Sequence of chain 1.T:
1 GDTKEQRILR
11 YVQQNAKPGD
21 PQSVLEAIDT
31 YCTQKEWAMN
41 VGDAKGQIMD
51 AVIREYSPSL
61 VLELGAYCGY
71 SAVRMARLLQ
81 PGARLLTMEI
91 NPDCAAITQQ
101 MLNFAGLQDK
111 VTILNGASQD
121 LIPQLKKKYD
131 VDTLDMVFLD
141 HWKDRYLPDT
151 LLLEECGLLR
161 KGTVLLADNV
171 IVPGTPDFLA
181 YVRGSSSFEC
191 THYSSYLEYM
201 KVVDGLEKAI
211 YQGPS

This protein binds this small molecule.
Small molecule (SMILES): COc1ccc(Cc2cc(-c3sc(C)nc3C)[nH]n2)cc1

Binding-site contacts:
Ligand atom C19 contacts residue TRP142 of chain 1.T at 3.8 Å (hydrophobic).
Ligand atom C14 contacts residue GLY116 of chain 1.T at 3.8 Å.
Ligand atom C04 contacts residue SER118 of chain 1.T at 4.0 Å.
Ligand atom C02 contacts residue HIS141 of chain 1.T at 3.8 Å.
Ligand atom N08 contacts residue ILE90 of chain 1.T at 3.8 Å.
Ligand atom C07 contacts residue HIS141 of chain 1.T at 3.8 Å.
Ligand atom C19 contacts residue ARG145 of chain 1.T at 3.8 Å.
Ligand atom C18 contacts residue HIS141 of chain 1.T at 3.8 Å.
Ligand atom C01 contacts residue HIS141 of chain 1.T at 3.7 Å.
Ligand atom N03 contacts residue ALA117 of chain 1.T at 3.7 Å.
Ligand atom C14 contacts residue SER118 of chain 1.T at 4.0 Å.
Ligand atom C01 contacts residue ILE90 of chain 1.T at 3.6 Å (hydrophobic).
Ligand atom C14 contacts residue MET88 of chain 1.T at 3.5 Å (hydrophobic).
Ligand atom C07 contacts residue TRP142 of chain 1.T at 3.8 Å (hydrophobic).
Ligand atom C15 contacts residue ASP140 of chain 1.T at 3.9 Å.
Ligand atom N03 contacts residue HIS141 of chain 1.T at 4.1 Å.
Ligand atom C19 contacts residue GLN119 of chain 1.T at 3.3 Å.
Ligand atom C09 contacts residue SER118 of chain 1.T at 3.6 Å.
Ligand atom N06 contacts residue GLU89 of chain 1.T at 3.6 Å.
Ligand atom S05 contacts residue TRP142 of chain 1.T at 3.4 Å.
Ligand atom C15 contacts residue HIS141 of chain 1.T at 4.0 Å.
Ligand atom C09 contacts residue ILE90 of chain 1.T at 4.0 Å (hydrophobic).
Ligand atom C16 contacts residue TRP142 of chain 1.T at 3.9 Å (hydrophobic).
Ligand atom C07 contacts residue ILE90 of chain 1.T at 3.9 Å (hydrophobic).
Ligand atom O20 contacts residue TRP142 of chain 1.T at 4.0 Å.
Ligand atom C18 contacts residue TRP142 of chain 1.T at 3.7 Å (hydrophobic).
Ligand atom C13 contacts residue TRP142 of chain 1.T at 3.6 Å (hydrophobic).
Ligand atom C19 contacts residue SER118 of chain 1.T at 3.4 Å.
Ligand atom C04 contacts residue ILE90 of chain 1.T at 3.9 Å (hydrophobic).
Ligand atom N08 contacts residue GLY65 of chain 1.T at 3.5 Å.
Ligand atom S05 contacts residue ILE90 of chain 1.T at 4.0 Å.
Ligand atom N03 contacts residue SER118 of chain 1.T at 3.0 Å (h-bond).
Ligand atom N08 contacts residue GLU89 of chain 1.T at 3.0 Å (salt-bridge).
Ligand atom C10 contacts residue GLU89 of chain 1.T at 4.0 Å.
Ligand atom C14 contacts residue ILE90 of chain 1.T at 3.9 Å (hydrophobic).
Ligand atom C17 contacts residue TRP142 of chain 1.T at 3.6 Å (hydrophobic).
Ligand atom C10 contacts residue GLY65 of chain 1.T at 4.1 Å.
Ligand atom C02 contacts residue ILE90 of chain 1.T at 3.3 Å (hydrophobic).
Ligand atom N06 contacts residue GLY65 of chain 1.T at 3.6 Å.
Ligand atom N06 contacts residue ILE90 of chain 1.T at 3.3 Å (h-bond).